This small molecule binds to this protein.
Small molecule (SMILES): Nc1c(-c2nnn[nH]2)cnn1-c1ccc(Cl)cc1Cl

Binding-site contacts:
Ligand atom C06 contacts residue PRO103 of chain 1.A at 4.1 Å (hydrophobic).
Ligand atom N19 contacts residue LYS107 of chain 1.A at 4.0 Å.
Ligand atom CL07 contacts residue TYR125 of chain 1.A at 3.6 Å.
Ligand atom C05 contacts residue PRO103 of chain 1.A at 4.0 Å (hydrophobic).
Ligand atom CL07 contacts residue TRP101 of chain 1.A at 3.6 Å.
Ligand atom C05 contacts residue ILE104 of chain 1.A at 4.4 Å (hydrophobic).
Ligand atom CL08 contacts residue LYS107 of chain 1.A at 4.4 Å.
Ligand atom CL08 contacts residue PRO103 of chain 1.A at 4.3 Å.
Ligand atom CL07 contacts residue PRO103 of chain 1.A at 3.7 Å.

Sequence of chain 1.A:
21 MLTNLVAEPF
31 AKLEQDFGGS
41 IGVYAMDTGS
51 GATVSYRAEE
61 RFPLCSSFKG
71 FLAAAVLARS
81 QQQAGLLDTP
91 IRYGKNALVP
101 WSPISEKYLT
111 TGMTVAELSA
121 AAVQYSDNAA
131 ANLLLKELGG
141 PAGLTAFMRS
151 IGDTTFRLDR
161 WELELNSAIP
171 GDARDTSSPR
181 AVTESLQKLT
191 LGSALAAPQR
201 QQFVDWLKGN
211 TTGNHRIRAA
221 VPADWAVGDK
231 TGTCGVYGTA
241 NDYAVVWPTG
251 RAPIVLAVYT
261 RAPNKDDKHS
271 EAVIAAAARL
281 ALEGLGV